The small molecule below binds the protein below.
Small molecule (SMILES): OC[C@@H](O)C(O)[C@@H](O)CO

Binding-site contacts:
Ligand atom O5 contacts residue HIS450 of chain 2.A at 3.1 Å (h-bond).
Ligand atom C2 contacts residue MSE185 of chain 2.A at 3.8 Å.
Ligand atom C2 contacts residue LEU18 of chain 2.B at 4.1 Å (hydrophobic).
Ligand atom O1 contacts residue GLN16 of chain 2.B at 2.6 Å (h-bond).
Ligand atom O4 contacts residue TYR335 of chain 2.A at 3.7 Å.
Ligand atom C5 contacts residue GLU333 of chain 2.A at 2.9 Å.
Ligand atom C4 contacts residue GLU306 of chain 2.A at 3.4 Å.
Ligand atom O1 contacts residue PHE83 of chain 2.B at 3.4 Å.
Ligand atom C4 contacts residue GLU333 of chain 2.A at 3.6 Å.
Ligand atom O4 contacts residue GLU333 of chain 2.A at 3.0 Å (salt-bridge).
Ligand atom C5 contacts residue PHE83 of chain 2.B at 4.2 Å (hydrophobic).
Ligand atom C1 contacts residue PHE83 of chain 2.B at 3.5 Å (hydrophobic).
Ligand atom O4 contacts residue GLU306 of chain 2.A at 4.0 Å.
Ligand atom C2 contacts residue PHE83 of chain 2.B at 3.7 Å (hydrophobic).
Ligand atom C1 contacts residue LEU18 of chain 2.B at 3.3 Å (hydrophobic).
Ligand atom O3 contacts residue GLN125 of chain 2.B at 3.3 Å (h-bond).
Ligand atom O5 contacts residue MN1 of chain 2.D at 2.0 Å.
Ligand atom O5 contacts residue HIS449 of chain 2.A at 3.0 Å.
Ligand atom C5 contacts residue MN1 of chain 2.D at 3.2 Å.
Ligand atom C1 contacts residue GLN16 of chain 2.B at 2.8 Å.
Ligand atom C1 contacts residue TYR19 of chain 2.B at 3.2 Å (hydrophobic).
Ligand atom C5 contacts residue HIS128 of chain 2.B at 4.2 Å.
Ligand atom C5 contacts residue HIS449 of chain 2.A at 3.8 Å.
Ligand atom O2 contacts residue LEU18 of chain 2.B at 3.6 Å.
Ligand atom O5 contacts residue GLU333 of chain 2.A at 2.3 Å (salt-bridge).
Ligand atom O4 contacts residue HIS350 of chain 2.A at 3.7 Å.
Ligand atom O5 contacts residue GLU306 of chain 2.A at 2.2 Å (salt-bridge).
Ligand atom O3 contacts residue HIS128 of chain 2.B at 3.2 Å (h-bond).
Ligand atom O4 contacts residue MN1 of chain 2.D at 3.1 Å.
Ligand atom O3 contacts residue TYR19 of chain 2.B at 3.5 Å (h-bond).
Ligand atom O3 contacts residue PHE83 of chain 2.B at 3.8 Å.
Ligand atom O1 contacts residue LEU18 of chain 2.B at 3.0 Å.
Ligand atom O1 contacts residue MSE185 of chain 2.A at 3.5 Å (h-bond).
Ligand atom C4 contacts residue MN1 of chain 2.D at 3.4 Å.
Ligand atom O1 contacts residue TYR19 of chain 2.B at 4.3 Å.
Ligand atom O2 contacts residue PHE279 of chain 2.A at 3.1 Å.
Ligand atom C3 contacts residue TYR19 of chain 2.B at 4.2 Å (hydrophobic).
Ligand atom O5 contacts residue HIS350 of chain 2.A at 4.0 Å.
Ligand atom O2 contacts residue MSE185 of chain 2.A at 3.2 Å.
Ligand atom C5 contacts residue GLU306 of chain 2.A at 3.2 Å.

Sequence of chain 2.A:
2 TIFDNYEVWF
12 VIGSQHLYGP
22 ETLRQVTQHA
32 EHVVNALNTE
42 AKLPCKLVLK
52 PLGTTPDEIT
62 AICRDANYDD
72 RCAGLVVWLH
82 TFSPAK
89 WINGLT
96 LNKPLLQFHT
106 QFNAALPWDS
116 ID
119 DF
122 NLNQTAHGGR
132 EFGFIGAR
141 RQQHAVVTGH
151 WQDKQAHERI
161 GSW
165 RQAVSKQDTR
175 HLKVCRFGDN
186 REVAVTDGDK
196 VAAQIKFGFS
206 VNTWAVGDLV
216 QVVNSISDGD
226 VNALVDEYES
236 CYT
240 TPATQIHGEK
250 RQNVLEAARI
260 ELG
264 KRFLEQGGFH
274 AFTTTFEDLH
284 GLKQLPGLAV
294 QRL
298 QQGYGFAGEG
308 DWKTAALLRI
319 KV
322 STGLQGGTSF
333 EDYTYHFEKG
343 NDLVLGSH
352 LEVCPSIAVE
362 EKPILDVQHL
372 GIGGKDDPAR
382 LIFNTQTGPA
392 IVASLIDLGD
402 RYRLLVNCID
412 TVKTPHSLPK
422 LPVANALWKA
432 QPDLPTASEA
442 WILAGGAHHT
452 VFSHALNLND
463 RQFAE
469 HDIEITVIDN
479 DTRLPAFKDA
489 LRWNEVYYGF

Sequence of chain 2.B:
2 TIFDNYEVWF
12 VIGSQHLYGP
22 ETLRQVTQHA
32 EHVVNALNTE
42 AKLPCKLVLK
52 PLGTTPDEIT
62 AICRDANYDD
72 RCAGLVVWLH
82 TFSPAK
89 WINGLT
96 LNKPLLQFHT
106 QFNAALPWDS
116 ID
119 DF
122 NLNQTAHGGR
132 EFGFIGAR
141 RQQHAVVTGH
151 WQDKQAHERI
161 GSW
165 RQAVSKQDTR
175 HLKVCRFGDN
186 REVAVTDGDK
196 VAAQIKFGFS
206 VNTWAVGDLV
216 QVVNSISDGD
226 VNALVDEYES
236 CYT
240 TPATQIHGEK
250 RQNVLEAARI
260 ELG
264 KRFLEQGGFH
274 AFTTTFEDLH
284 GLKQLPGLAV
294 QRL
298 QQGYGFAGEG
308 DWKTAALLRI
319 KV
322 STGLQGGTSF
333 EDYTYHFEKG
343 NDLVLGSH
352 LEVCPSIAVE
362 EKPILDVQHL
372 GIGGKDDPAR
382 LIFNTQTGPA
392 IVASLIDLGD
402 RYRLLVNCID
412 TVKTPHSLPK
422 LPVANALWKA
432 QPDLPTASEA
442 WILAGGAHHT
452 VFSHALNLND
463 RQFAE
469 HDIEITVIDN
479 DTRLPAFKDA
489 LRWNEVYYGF